This small molecule binds to this protein.
Small molecule (SMILES): Nc1nc2c(ncn2[C@@H]2O[C@H](CO[P](=O)(O)OP(=O)(O)O)[C@@H](OP(=O)(O)O)[C@H]2O)c(=O)[nH]1

Sequence of chain 2.C:
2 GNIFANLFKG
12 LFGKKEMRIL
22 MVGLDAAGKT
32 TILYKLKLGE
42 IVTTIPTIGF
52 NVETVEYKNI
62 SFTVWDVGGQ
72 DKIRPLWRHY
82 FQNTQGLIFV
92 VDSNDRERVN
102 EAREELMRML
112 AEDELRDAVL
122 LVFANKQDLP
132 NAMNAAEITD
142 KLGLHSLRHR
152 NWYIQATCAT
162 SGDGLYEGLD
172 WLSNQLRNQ

Binding-site contacts:
Ligand atom O6 contacts residue LYS127 of chain 1.A at 3.2 Å.
Ligand atom O3A contacts residue ALA27 of chain 1.A at 3.6 Å.
Ligand atom O5P contacts residue LYS142 of chain 2.C at 2.5 Å (salt-bridge).
Ligand atom N7 contacts residue ASN126 of chain 1.A at 3.0 Å (h-bond).
Ligand atom N1 contacts residue LYS127 of chain 1.A at 3.7 Å.
Ligand atom PA contacts residue THR32 of chain 1.A at 3.6 Å.
Ligand atom O6 contacts residue CYS159 of chain 1.A at 3.4 Å.
Ligand atom O2' contacts residue LYS142 of chain 2.C at 3.0 Å (salt-bridge).
Ligand atom C6 contacts residue ASP129 of chain 1.A at 3.7 Å.
Ligand atom C5 contacts residue THR161 of chain 1.A at 3.7 Å.
Ligand atom O3A contacts residue GLY29 of chain 1.A at 3.2 Å (h-bond).
Ligand atom O6 contacts residue ALA160 of chain 1.A at 3.0 Å (h-bond).
Ligand atom O3B contacts residue ALA27 of chain 1.A at 2.7 Å (h-bond).
Ligand atom O1B contacts residue GLY29 of chain 1.A at 3.0 Å (h-bond).
Ligand atom PB contacts residue MG1 of chain 1.E at 3.2 Å.
Ligand atom C4 contacts residue THR161 of chain 1.A at 3.6 Å.
Ligand atom C8 contacts residue THR32 of chain 1.A at 3.5 Å.
Ligand atom O1B contacts residue LYS30 of chain 1.A at 2.8 Å (salt-bridge).
Ligand atom C2' contacts residue THR32 of chain 1.A at 3.5 Å.
Ligand atom O1A contacts residue THR32 of chain 1.A at 2.6 Å (h-bond).
Ligand atom O1A contacts residue LYS30 of chain 1.A at 3.6 Å.
Ligand atom PB contacts residue ALA27 of chain 1.A at 3.7 Å.
Ligand atom O1A contacts residue THR31 of chain 1.A at 3.3 Å (h-bond).
Ligand atom C6 contacts residue LYS127 of chain 1.A at 3.5 Å.
Ligand atom N2 contacts residue LEU130 of chain 1.A at 3.5 Å.
Ligand atom O1B contacts residue ALA28 of chain 1.A at 3.3 Å (h-bond).
Ligand atom O6 contacts residue ASP129 of chain 1.A at 3.5 Å (salt-bridge).
Ligand atom O3B contacts residue MG1 of chain 1.E at 3.5 Å.
Ligand atom N1 contacts residue ASP129 of chain 1.A at 2.8 Å (salt-bridge).
Ligand atom O5' contacts residue THR32 of chain 1.A at 3.6 Å.
Ligand atom O2B contacts residue THR31 of chain 1.A at 2.8 Å (h-bond).
Ligand atom C5' contacts residue ALA27 of chain 1.A at 3.6 Å (hydrophobic).
Ligand atom C2 contacts residue ASP129 of chain 1.A at 3.6 Å.
Ligand atom O4' contacts residue LYS127 of chain 1.A at 3.3 Å (salt-bridge).
Ligand atom N2 contacts residue ASP129 of chain 1.A at 2.9 Å (salt-bridge).
Ligand atom PB contacts residue LYS30 of chain 1.A at 3.5 Å.
Ligand atom O1A contacts residue GLY29 of chain 1.A at 3.2 Å.
Ligand atom O2B contacts residue MG1 of chain 1.E at 1.8 Å.
Ligand atom O6 contacts residue ASN126 of chain 1.A at 3.2 Å (h-bond).
Ligand atom N7 contacts residue ALA160 of chain 1.A at 3.7 Å.

Sequence of chain 1.A:
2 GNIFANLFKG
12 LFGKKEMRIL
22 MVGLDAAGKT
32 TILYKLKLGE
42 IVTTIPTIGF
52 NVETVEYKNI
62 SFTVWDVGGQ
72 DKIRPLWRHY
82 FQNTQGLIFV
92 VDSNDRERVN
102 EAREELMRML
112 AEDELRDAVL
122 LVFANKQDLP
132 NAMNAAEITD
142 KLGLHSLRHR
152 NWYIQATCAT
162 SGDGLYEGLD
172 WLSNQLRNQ